Binding-site contacts:
Ligand atom N1 contacts residue ASP478 of chain 1.B at 3.6 Å.
Ligand atom N3 contacts residue ASN660 of chain 1.B at 3.5 Å (h-bond).
Ligand atom C1' contacts residue THR688 of chain 1.B at 3.3 Å.
Ligand atom O2G contacts residue MG1 of chain 1.N at 2.0 Å.
Ligand atom PB contacts residue LYS524 of chain 1.B at 3.6 Å.
Ligand atom O1A contacts residue MG1 of chain 1.N at 2.1 Å.
Ligand atom O3A contacts residue LYS524 of chain 1.B at 3.5 Å (salt-bridge).
Ligand atom PA contacts residue MG1 of chain 1.N at 3.2 Å.
Ligand atom O1A contacts residue THR525 of chain 1.B at 3.4 Å (h-bond).
Ligand atom C4 contacts residue LEU526 of chain 1.B at 3.5 Å (hydrophobic).
Ligand atom O3G contacts residue ARG766 of chain 1.A at 2.4 Å (salt-bridge).
Ligand atom N7 contacts residue GLY521 of chain 1.B at 3.6 Å (h-bond).
Ligand atom N1 contacts residue ILE479 of chain 1.B at 3.6 Å.
Ligand atom O3A contacts residue GLY523 of chain 1.B at 3.1 Å (h-bond).
Ligand atom N7 contacts residue CYS522 of chain 1.B at 3.4 Å.
Ligand atom O2A contacts residue THR525 of chain 1.B at 2.9 Å (h-bond).
Ligand atom C6 contacts residue ILE656 of chain 1.B at 3.6 Å (hydrophobic).
Ligand atom O2B contacts residue CYS522 of chain 1.B at 3.5 Å (h-bond).
Ligand atom C8 contacts residue GLY521 of chain 1.B at 3.3 Å.
Ligand atom O3B contacts residue GLY521 of chain 1.B at 2.7 Å (h-bond).
Ligand atom N6 contacts residue GLY480 of chain 1.B at 3.4 Å (h-bond).
Ligand atom O2A contacts residue LEU526 of chain 1.B at 2.9 Å (h-bond).
Ligand atom O2B contacts residue GLY523 of chain 1.B at 3.5 Å (h-bond).
Ligand atom N1 contacts residue GLY480 of chain 1.B at 3.1 Å (h-bond).
Ligand atom O2B contacts residue LYS524 of chain 1.B at 3.0 Å (salt-bridge).
Ligand atom O4' contacts residue ALA685 of chain 1.B at 3.5 Å.
Ligand atom N1 contacts residue ILE656 of chain 1.B at 3.5 Å.
Ligand atom N7 contacts residue GLY523 of chain 1.B at 3.3 Å (h-bond).
Ligand atom N6 contacts residue ILE656 of chain 1.B at 3.6 Å.
Ligand atom O2A contacts residue GLY523 of chain 1.B at 3.2 Å.
Ligand atom C2 contacts residue ASP478 of chain 1.B at 3.3 Å.
Ligand atom S1G contacts residue GLY521 of chain 1.B at 3.6 Å.
Ligand atom PB contacts residue MG1 of chain 1.N at 3.3 Å.
Ligand atom O2' contacts residue THR688 of chain 1.B at 3.2 Å (h-bond).
Ligand atom O2A contacts residue LYS524 of chain 1.B at 3.4 Å (salt-bridge).
Ligand atom PG contacts residue MG1 of chain 1.N at 3.4 Å.
Ligand atom C8 contacts residue GLY684 of chain 1.B at 3.5 Å.
Ligand atom O1B contacts residue THR525 of chain 1.B at 3.1 Å (h-bond).
Ligand atom PG contacts residue ARG766 of chain 1.A at 3.5 Å.
Ligand atom O1B contacts residue MG1 of chain 1.N at 2.1 Å.

Sequence of chain 1.B:
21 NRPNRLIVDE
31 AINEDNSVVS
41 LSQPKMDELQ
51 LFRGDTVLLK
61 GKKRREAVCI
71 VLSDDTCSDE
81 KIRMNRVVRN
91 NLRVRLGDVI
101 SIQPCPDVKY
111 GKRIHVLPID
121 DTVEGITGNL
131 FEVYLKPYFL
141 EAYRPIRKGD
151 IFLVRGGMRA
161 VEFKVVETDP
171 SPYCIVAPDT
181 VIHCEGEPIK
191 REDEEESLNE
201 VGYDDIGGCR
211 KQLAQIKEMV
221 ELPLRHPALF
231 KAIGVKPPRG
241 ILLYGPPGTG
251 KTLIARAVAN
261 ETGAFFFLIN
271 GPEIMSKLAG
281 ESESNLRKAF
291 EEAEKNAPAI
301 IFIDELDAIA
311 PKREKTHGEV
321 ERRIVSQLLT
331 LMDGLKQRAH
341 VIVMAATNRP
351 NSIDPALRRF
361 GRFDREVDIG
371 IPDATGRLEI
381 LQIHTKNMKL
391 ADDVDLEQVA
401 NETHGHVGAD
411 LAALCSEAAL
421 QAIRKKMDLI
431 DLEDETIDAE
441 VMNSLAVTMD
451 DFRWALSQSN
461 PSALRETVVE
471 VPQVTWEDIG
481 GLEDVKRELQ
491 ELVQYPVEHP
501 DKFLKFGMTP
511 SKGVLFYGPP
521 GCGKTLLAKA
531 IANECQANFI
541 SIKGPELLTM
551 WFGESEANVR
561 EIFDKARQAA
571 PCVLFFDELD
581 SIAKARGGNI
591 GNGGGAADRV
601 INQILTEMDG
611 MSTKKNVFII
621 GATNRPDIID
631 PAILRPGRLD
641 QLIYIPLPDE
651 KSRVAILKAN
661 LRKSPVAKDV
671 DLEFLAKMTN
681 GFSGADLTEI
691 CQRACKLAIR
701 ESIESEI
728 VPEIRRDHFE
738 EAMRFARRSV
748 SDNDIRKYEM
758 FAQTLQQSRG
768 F

Sequence of chain 1.A:
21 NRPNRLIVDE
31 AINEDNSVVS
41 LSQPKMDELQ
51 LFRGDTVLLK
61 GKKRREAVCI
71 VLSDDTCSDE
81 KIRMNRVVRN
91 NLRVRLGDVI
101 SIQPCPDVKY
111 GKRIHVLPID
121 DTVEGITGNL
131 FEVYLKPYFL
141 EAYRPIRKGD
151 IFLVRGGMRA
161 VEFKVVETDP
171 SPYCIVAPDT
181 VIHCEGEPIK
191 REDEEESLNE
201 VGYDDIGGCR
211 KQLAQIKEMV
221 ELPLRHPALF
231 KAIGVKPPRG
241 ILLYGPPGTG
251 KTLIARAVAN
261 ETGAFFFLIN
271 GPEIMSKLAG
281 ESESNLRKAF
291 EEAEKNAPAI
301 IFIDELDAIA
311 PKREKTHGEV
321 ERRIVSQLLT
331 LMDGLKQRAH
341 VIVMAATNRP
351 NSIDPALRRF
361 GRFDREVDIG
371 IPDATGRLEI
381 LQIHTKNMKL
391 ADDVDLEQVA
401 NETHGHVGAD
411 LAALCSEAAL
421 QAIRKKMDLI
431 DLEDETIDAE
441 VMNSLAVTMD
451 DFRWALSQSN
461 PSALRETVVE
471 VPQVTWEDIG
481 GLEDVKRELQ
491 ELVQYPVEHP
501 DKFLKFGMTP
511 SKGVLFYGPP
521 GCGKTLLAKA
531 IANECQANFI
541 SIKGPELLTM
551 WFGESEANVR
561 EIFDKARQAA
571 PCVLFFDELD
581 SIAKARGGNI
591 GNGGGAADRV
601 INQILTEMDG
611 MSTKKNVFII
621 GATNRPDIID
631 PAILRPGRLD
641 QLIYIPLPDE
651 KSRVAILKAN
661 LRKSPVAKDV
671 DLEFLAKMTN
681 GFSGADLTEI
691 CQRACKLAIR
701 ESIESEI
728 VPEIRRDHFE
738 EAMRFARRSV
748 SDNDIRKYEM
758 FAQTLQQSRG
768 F

This protein binds this small molecule.
Small molecule (SMILES): Nc1ncnc2c1ncn2[C@@H]1O[C@H](COP(=O)(O)OP(=O)(O)OP(O)(O)=S)[C@@H](O)[C@H]1O